Sequence of chain 1.A:
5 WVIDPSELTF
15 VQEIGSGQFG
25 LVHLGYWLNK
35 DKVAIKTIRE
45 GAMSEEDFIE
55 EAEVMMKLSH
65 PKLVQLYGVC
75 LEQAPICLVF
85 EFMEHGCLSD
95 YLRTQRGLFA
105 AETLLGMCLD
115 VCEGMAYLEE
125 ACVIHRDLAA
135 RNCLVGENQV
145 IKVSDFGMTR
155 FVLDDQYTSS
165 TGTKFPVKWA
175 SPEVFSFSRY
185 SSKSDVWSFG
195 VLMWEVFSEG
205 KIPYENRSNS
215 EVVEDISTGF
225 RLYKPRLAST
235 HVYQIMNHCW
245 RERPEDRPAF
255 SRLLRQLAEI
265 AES

Binding-site contacts:
Ligand atom C28 contacts residue ASP94 of chain 1.A at 3.7 Å.
Ligand atom C7 contacts residue LYS40 of chain 1.A at 3.5 Å.
Ligand atom N35 contacts residue ALA38 of chain 1.A at 3.5 Å.
Ligand atom C17 contacts residue ALA38 of chain 1.A at 3.5 Å (hydrophobic).
Ligand atom C6 contacts residue ASP149 of chain 1.A at 3.4 Å.
Ligand atom C28 contacts residue CYS91 of chain 1.A at 2.9 Å (hydrophobic).
Ligand atom O38 contacts residue GLY90 of chain 1.A at 3.4 Å.
Ligand atom C14 contacts residue MET152 of chain 1.A at 3.7 Å (hydrophobic).
Ligand atom C12 contacts residue ASP149 of chain 1.A at 3.6 Å.
Ligand atom C18 contacts residue ASP149 of chain 1.A at 3.6 Å.
Ligand atom O38 contacts residue CYS91 of chain 1.A at 2.9 Å (h-bond).
Ligand atom C19 contacts residue CYS91 of chain 1.A at 3.3 Å (hydrophobic).
Ligand atom C10 contacts residue LEU138 of chain 1.A at 3.6 Å (hydrophobic).
Ligand atom C20 contacts residue SER20 of chain 1.A at 3.7 Å.
Ligand atom C25 contacts residue ASP94 of chain 1.A at 3.3 Å.
Ligand atom C12 contacts residue PHE84 of chain 1.A at 3.5 Å (hydrophobic).
Ligand atom N36 contacts residue ASP149 of chain 1.A at 2.7 Å (salt-bridge).
Ligand atom O37 contacts residue PHE84 of chain 1.A at 3.7 Å.
Ligand atom C17 contacts residue LEU138 of chain 1.A at 3.8 Å (hydrophobic).
Ligand atom C1 contacts residue PHE84 of chain 1.A at 3.8 Å (hydrophobic).
Ligand atom C14 contacts residue LYS40 of chain 1.A at 3.7 Å.
Ligand atom N31 contacts residue ALA38 of chain 1.A at 3.7 Å.
Ligand atom N30 contacts residue ILE18 of chain 1.A at 3.6 Å.
Ligand atom C9 contacts residue MET87 of chain 1.A at 3.3 Å (hydrophobic).
Ligand atom C7 contacts residue MET152 of chain 1.A at 3.6 Å (hydrophobic).
Ligand atom C5 contacts residue MET152 of chain 1.A at 3.7 Å (hydrophobic).
Ligand atom C3 contacts residue ASP149 of chain 1.A at 3.1 Å.
Ligand atom O37 contacts residue LYS40 of chain 1.A at 2.8 Å (salt-bridge).
Ligand atom C27 contacts residue MET152 of chain 1.A at 3.7 Å (hydrophobic).
Ligand atom C5 contacts residue ILE42 of chain 1.A at 3.7 Å (hydrophobic).
Ligand atom C14 contacts residue ASP149 of chain 1.A at 3.5 Å.
Ligand atom C3 contacts residue PHE84 of chain 1.A at 3.4 Å (hydrophobic).
Ligand atom C21 contacts residue VAL26 of chain 1.A at 3.7 Å (hydrophobic).
Ligand atom N31 contacts residue MET87 of chain 1.A at 3.0 Å (h-bond).
Ligand atom C18 contacts residue PHE84 of chain 1.A at 3.5 Å (hydrophobic).
Ligand atom C1 contacts residue SER148 of chain 1.A at 3.8 Å.
Ligand atom N35 contacts residue GLU85 of chain 1.A at 2.7 Å (salt-bridge).
Ligand atom C18 contacts residue LYS40 of chain 1.A at 3.7 Å.
Ligand atom C25 contacts residue CYS91 of chain 1.A at 1.8 Å (hydrophobic).
Ligand atom C2 contacts residue LEU138 of chain 1.A at 3.6 Å (hydrophobic).

The small molecule below binds the protein below.
Small molecule (SMILES): CCC(=O)N1CCC[C@@H](n2nc(-c3cccc(C(=O)Nc4ccc(C(C)C)cc4)c3)c3c(N)ncnc32)C1